Sequence of chain 1.W:
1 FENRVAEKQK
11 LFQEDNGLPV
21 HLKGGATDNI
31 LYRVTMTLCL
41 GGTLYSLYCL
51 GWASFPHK

Sequence of chain 1.P:
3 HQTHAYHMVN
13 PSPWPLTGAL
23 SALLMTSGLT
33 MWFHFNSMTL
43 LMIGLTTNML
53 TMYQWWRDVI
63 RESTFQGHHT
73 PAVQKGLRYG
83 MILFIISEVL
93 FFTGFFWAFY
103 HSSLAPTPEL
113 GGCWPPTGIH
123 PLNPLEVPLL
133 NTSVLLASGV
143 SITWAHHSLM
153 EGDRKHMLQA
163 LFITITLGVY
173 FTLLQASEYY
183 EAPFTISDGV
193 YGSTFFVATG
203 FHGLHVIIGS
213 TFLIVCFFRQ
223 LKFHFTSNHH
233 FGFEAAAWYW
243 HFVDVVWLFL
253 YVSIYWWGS

A protein and the small-molecule ligand that binds it are described below.
Small molecule (SMILES): C[C@H](CCC(=O)O)[C@H]1CC[C@H]2[C@@H]3[C@H](O)C[C@@H]4C[C@H](O)CC[C@]4(C)[C@H]3C[C@H](O)[C@]12C

Binding-site contacts:
Ligand atom O26 contacts residue PHE225 of chain 1.P at 4.5 Å.
Ligand atom C6 contacts residue PHE164 of chain 1.P at 3.8 Å (hydrophobic).
Ligand atom O25 contacts residue ARG156 of chain 1.P at 3.0 Å (salt-bridge).
Ligand atom C6 contacts residue GLN161 of chain 1.P at 4.1 Å.
Ligand atom O26 contacts residue ARG156 of chain 1.P at 2.4 Å (salt-bridge).
Ligand atom C19 contacts residue PHE164 of chain 1.P at 3.6 Å (hydrophobic).
Ligand atom C7 contacts residue GLN161 of chain 1.P at 4.2 Å.
Ligand atom C24 contacts residue ARG156 of chain 1.P at 3.1 Å.
Ligand atom C18 contacts residue LEU223 of chain 1.P at 3.5 Å (hydrophobic).
Ligand atom C15 contacts residue LEU160 of chain 1.P at 4.1 Å (hydrophobic).
Ligand atom C4 contacts residue PHE164 of chain 1.P at 4.2 Å (hydrophobic).
Ligand atom C18 contacts residue LEU160 of chain 1.P at 4.2 Å (hydrophobic).
Ligand atom C20 contacts residue PHE1 of chain 1.W at 4.5 Å (hydrophobic).
Ligand atom C5 contacts residue PHE164 of chain 1.P at 3.6 Å (hydrophobic).
Ligand atom C21 contacts residue PHE1 of chain 1.W at 3.5 Å (hydrophobic).
Ligand atom C16 contacts residue LEU160 of chain 1.P at 4.3 Å (hydrophobic).
Ligand atom C3 contacts residue PHE164 of chain 1.P at 4.3 Å (hydrophobic).
Ligand atom C19 contacts residue PHE219 of chain 1.P at 3.7 Å (hydrophobic).
Ligand atom O25 contacts residue PHE1 of chain 1.W at 3.1 Å (h-bond).
Ligand atom C24 contacts residue PHE1 of chain 1.W at 4.2 Å (hydrophobic).
Ligand atom C10 contacts residue PHE164 of chain 1.P at 4.4 Å (hydrophobic).
Ligand atom C23 contacts residue ARG156 of chain 1.P at 4.3 Å.